This protein binds this small molecule.
Small molecule (SMILES): O=C(O)C[C@H]1C=CC(=O)O1

Sequence of chain 1.D:
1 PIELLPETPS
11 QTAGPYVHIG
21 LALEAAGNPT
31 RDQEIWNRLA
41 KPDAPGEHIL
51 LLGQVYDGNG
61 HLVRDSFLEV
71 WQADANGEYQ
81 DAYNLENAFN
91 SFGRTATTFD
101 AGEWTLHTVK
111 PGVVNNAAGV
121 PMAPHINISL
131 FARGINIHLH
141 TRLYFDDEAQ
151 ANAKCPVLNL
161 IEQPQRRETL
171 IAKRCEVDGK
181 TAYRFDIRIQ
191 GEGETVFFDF

Binding-site contacts:
Ligand atom C2 contacts residue ILE171 of chain 1.D at 3.9 Å (hydrophobic).
Ligand atom C4 contacts residue ALA172 of chain 1.D at 4.3 Å (hydrophobic).
Ligand atom C5 contacts residue PHE185 of chain 1.D at 3.6 Å (hydrophobic).
Ligand atom O1 contacts residue ARG188 of chain 1.D at 3.9 Å.
Ligand atom C5 contacts residue ALA172 of chain 1.D at 3.7 Å (hydrophobic).
Ligand atom C3 contacts residue ILE171 of chain 1.D at 4.1 Å (hydrophobic).
Ligand atom C4 contacts residue ILE171 of chain 1.D at 3.0 Å (hydrophobic).
Ligand atom O3 contacts residue ARG188 of chain 1.D at 3.9 Å.
Ligand atom C5 contacts residue LYS173 of chain 1.D at 4.5 Å.
Ligand atom O2 contacts residue LYS173 of chain 1.D at 4.0 Å.
Ligand atom C5 contacts residue THR169 of chain 1.D at 4.4 Å.
Ligand atom C6 contacts residue ASP186 of chain 1.D at 3.3 Å.
Ligand atom C5 contacts residue ARG184 of chain 1.D at 3.5 Å.
Ligand atom C5 contacts residue ASP186 of chain 1.D at 3.9 Å.
Ligand atom C4 contacts residue GLU168 of chain 1.D at 4.1 Å.
Ligand atom O6 contacts residue ASP186 of chain 1.D at 3.0 Å (salt-bridge).
Ligand atom C3 contacts residue GLU168 of chain 1.D at 4.2 Å.
Ligand atom C2 contacts residue GLU168 of chain 1.D at 3.5 Å.
Ligand atom O3 contacts residue ASP186 of chain 1.D at 3.7 Å.
Ligand atom C3 contacts residue THR169 of chain 1.D at 3.7 Å.
Ligand atom C6 contacts residue PHE185 of chain 1.D at 3.9 Å (hydrophobic).
Ligand atom C5 contacts residue ILE171 of chain 1.D at 3.0 Å (hydrophobic).
Ligand atom C3 contacts residue ASP186 of chain 1.D at 4.1 Å.
Ligand atom C4 contacts residue THR169 of chain 1.D at 3.3 Å.
Ligand atom C2 contacts residue THR169 of chain 1.D at 4.3 Å.
Ligand atom C6 contacts residue ILE171 of chain 1.D at 4.2 Å (hydrophobic).
Ligand atom O6 contacts residue PHE185 of chain 1.D at 3.5 Å.
Ligand atom C4 contacts residue PHE185 of chain 1.D at 3.9 Å (hydrophobic).
Ligand atom C6 contacts residue ARG184 of chain 1.D at 3.6 Å.
Ligand atom O6 contacts residue ARG184 of chain 1.D at 3.0 Å (salt-bridge).
Ligand atom C4 contacts residue ASP186 of chain 1.D at 4.2 Å.